Sequence of chain 3.A:
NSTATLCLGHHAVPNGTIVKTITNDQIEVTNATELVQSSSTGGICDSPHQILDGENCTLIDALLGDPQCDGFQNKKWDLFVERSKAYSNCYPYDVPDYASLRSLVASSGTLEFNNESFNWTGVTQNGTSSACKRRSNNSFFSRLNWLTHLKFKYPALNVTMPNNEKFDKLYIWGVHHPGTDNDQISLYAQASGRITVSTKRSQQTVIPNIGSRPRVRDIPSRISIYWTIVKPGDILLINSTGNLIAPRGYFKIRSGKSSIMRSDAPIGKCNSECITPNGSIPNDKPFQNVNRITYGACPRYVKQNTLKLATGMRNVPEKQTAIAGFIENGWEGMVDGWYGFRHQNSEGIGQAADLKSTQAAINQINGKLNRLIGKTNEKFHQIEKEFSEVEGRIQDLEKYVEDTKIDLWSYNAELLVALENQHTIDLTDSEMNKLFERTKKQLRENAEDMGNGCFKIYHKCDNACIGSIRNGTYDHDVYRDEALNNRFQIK

Binding-site contacts:
Ligand atom C6 contacts residue THR318 of chain 3.A at 4.1 Å.
Ligand atom O5 contacts residue ASN38 of chain 3.A at 2.3 Å (h-bond).
Ligand atom C6 contacts residue LEU381 of chain 3.A at 3.8 Å (hydrophobic).
Ligand atom C5 contacts residue ASN38 of chain 3.A at 3.6 Å.
Ligand atom O5 contacts residue THR318 of chain 3.A at 3.1 Å (h-bond).
Ligand atom N2 contacts residue ASN38 of chain 3.A at 3.0 Å (h-bond).
Ligand atom O7 contacts residue ASN38 of chain 3.A at 3.6 Å (h-bond).
Ligand atom O6 contacts residue LEU381 of chain 3.A at 3.3 Å.
Ligand atom C5 contacts residue THR318 of chain 3.A at 4.3 Å.
Ligand atom C1 contacts residue THR318 of chain 3.A at 3.7 Å.
Ligand atom C4 contacts residue ASN38 of chain 3.A at 4.1 Å.
Ligand atom C1 contacts residue ASN38 of chain 3.A at 1.4 Å.
Ligand atom C7 contacts residue ASN38 of chain 3.A at 3.5 Å.
Ligand atom C2 contacts residue ASN38 of chain 3.A at 2.5 Å.
Ligand atom C3 contacts residue ASN38 of chain 3.A at 3.8 Å.
Ligand atom O6 contacts residue THR318 of chain 3.A at 4.2 Å.

A small-molecule ligand and the protein it binds are described below.
Small molecule (SMILES): CC(=O)N[C@@H]1[C@@H](O)[C@H](O)[C@@H](CO)O[C@H]1O